Sequence of chain 1.C:
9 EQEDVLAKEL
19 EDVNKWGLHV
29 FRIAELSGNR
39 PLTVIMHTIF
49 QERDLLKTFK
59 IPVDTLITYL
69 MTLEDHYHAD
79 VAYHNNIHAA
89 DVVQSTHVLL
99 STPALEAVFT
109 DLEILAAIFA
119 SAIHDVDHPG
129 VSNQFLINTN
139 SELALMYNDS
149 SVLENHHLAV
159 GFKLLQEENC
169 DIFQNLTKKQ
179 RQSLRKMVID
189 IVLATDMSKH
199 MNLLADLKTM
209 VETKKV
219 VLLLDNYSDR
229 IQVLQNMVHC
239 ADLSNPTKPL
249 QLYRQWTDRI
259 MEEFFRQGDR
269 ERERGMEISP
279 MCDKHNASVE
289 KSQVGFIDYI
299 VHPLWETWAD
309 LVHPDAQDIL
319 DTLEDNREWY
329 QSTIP

Binding-site contacts:
Ligand atom O23 contacts residue MET279 of chain 1.C at 3.8 Å.
Ligand atom O18 contacts residue ILE258 of chain 1.C at 3.4 Å.
Ligand atom CL8 contacts residue PHE262 of chain 1.C at 3.8 Å.
Ligand atom C19 contacts residue GLN291 of chain 1.C at 3.5 Å.
Ligand atom C21 contacts residue GLN291 of chain 1.C at 3.6 Å.
Ligand atom O18 contacts residue GLN291 of chain 1.C at 3.6 Å (h-bond).
Ligand atom C17 contacts residue PHE294 of chain 1.C at 3.7 Å (hydrophobic).
Ligand atom N24 contacts residue PHE294 of chain 1.C at 3.5 Å.
Ligand atom C14 contacts residue ASN243 of chain 1.C at 3.7 Å.
Ligand atom CL8 contacts residue HIS82 of chain 1.C at 3.5 Å.
Ligand atom N24 contacts residue MET279 of chain 1.C at 3.7 Å.
Ligand atom C19 contacts residue THR255 of chain 1.C at 3.7 Å.
Ligand atom O20 contacts residue GLN291 of chain 1.C at 3.1 Å (h-bond).
Ligand atom C26 contacts residue PHE294 of chain 1.C at 3.5 Å (hydrophobic).
Ligand atom C15 contacts residue ILE258 of chain 1.C at 3.5 Å (hydrophobic).
Ligand atom CL7 contacts residue ASP240 of chain 1.C at 3.5 Å.
Ligand atom C25 contacts residue PHE294 of chain 1.C at 3.7 Å (hydrophobic).
Ligand atom C26 contacts residue MET279 of chain 1.C at 3.2 Å (hydrophobic).
Ligand atom C22 contacts residue MET279 of chain 1.C at 3.6 Å (hydrophobic).
Ligand atom C22 contacts residue PHE294 of chain 1.C at 3.9 Å (hydrophobic).
Ligand atom O20 contacts residue PHE294 of chain 1.C at 3.8 Å.
Ligand atom C19 contacts residue TYR251 of chain 1.C at 3.5 Å (hydrophobic).
Ligand atom C13 contacts residue TYR81 of chain 1.C at 3.5 Å (hydrophobic).
Ligand atom C27 contacts residue PHE294 of chain 1.C at 3.7 Å (hydrophobic).
Ligand atom C27 contacts residue SER290 of chain 1.C at 3.6 Å.
Ligand atom C25 contacts residue SER290 of chain 1.C at 3.8 Å.
Ligand atom C5 contacts residue THR193 of chain 1.C at 3.6 Å.
Ligand atom C14 contacts residue TYR81 of chain 1.C at 3.5 Å (hydrophobic).
Ligand atom N4 contacts residue MET195 of chain 1.C at 3.7 Å.
Ligand atom C15 contacts residue PHE294 of chain 1.C at 3.9 Å (hydrophobic).
Ligand atom C16 contacts residue ILE258 of chain 1.C at 3.9 Å (hydrophobic).
Ligand atom C5 contacts residue MET195 of chain 1.C at 3.5 Å (hydrophobic).
Ligand atom C25 contacts residue MET279 of chain 1.C at 3.3 Å (hydrophobic).
Ligand atom C12 contacts residue PHE294 of chain 1.C at 3.9 Å (hydrophobic).
Ligand atom C27 contacts residue MET279 of chain 1.C at 3.9 Å (hydrophobic).
Ligand atom C19 contacts residue ASN243 of chain 1.C at 3.7 Å.
Ligand atom O23 contacts residue PHE294 of chain 1.C at 3.6 Å.
Ligand atom CL7 contacts residue LEU241 of chain 1.C at 3.2 Å.
Ligand atom C16 contacts residue PHE294 of chain 1.C at 3.7 Å (hydrophobic).
Ligand atom C26 contacts residue SER290 of chain 1.C at 3.3 Å.

The protein below binds the small molecule below.
Small molecule (SMILES): CCc1cc(COc2cc(C(=O)Nc3c(Cl)cncc3Cl)ccc2OC)on1